Sequence of chain 1.A:
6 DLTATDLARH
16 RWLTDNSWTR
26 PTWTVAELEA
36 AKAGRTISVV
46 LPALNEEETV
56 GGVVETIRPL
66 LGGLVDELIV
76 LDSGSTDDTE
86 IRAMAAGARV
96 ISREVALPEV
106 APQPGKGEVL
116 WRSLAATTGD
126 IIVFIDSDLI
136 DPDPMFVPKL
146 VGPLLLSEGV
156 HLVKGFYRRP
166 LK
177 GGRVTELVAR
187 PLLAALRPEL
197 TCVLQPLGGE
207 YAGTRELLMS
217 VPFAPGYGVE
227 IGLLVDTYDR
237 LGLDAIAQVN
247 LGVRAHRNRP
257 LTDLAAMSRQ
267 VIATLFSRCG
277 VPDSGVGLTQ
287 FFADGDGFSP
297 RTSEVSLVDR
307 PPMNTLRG

Sequence of chain 1.B:
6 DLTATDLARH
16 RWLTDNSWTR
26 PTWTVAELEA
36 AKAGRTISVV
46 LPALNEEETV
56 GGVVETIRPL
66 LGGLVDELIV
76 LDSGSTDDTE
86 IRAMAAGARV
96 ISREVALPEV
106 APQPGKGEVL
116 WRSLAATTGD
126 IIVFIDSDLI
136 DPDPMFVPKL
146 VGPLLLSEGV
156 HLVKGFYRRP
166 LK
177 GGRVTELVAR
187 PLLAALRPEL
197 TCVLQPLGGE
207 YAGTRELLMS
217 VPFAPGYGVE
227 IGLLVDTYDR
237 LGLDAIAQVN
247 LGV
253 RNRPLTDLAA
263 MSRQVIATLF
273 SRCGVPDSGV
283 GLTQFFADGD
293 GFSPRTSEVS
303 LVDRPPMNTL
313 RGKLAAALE

Binding-site contacts:
Ligand atom C2 contacts residue HBA1 of chain 1.F at 3.8 Å.
Ligand atom C4 contacts residue LEU18 of chain 1.A at 3.7 Å (hydrophobic).
Ligand atom O1' contacts residue HBA1 of chain 1.F at 3.0 Å.
Ligand atom C1' contacts residue HBA1 of chain 1.F at 4.0 Å.
Ligand atom O4 contacts residue HIS15 of chain 1.A at 2.7 Å (h-bond).
Ligand atom C3 contacts residue THR19 of chain 1.A at 4.1 Å.
Ligand atom C1 contacts residue LEU18 of chain 1.A at 4.4 Å (hydrophobic).
Ligand atom C2 contacts residue LEU18 of chain 1.A at 3.9 Å (hydrophobic).
Ligand atom C6 contacts residue PHE294 of chain 1.B at 3.9 Å (hydrophobic).
Ligand atom C4 contacts residue PHE294 of chain 1.B at 3.6 Å (hydrophobic).
Ligand atom C6 contacts residue LEU18 of chain 1.A at 4.2 Å (hydrophobic).
Ligand atom O4 contacts residue PHE294 of chain 1.B at 3.7 Å.
Ligand atom C1 contacts residue PHE294 of chain 1.B at 4.1 Å (hydrophobic).
Ligand atom C2 contacts residue THR19 of chain 1.A at 4.2 Å.
Ligand atom O1' contacts residue THR24 of chain 1.A at 4.4 Å.
Ligand atom C3 contacts residue HIS15 of chain 1.A at 3.4 Å.
Ligand atom O4 contacts residue PHE287 of chain 1.B at 3.7 Å.
Ligand atom C5 contacts residue PHE294 of chain 1.B at 3.7 Å (hydrophobic).
Ligand atom C3 contacts residue LEU18 of chain 1.A at 3.9 Å (hydrophobic).
Ligand atom O4 contacts residue LEU18 of chain 1.A at 4.0 Å.
Ligand atom C3 contacts residue PHE294 of chain 1.B at 3.9 Å (hydrophobic).
Ligand atom C5 contacts residue LEU18 of chain 1.A at 3.8 Å (hydrophobic).
Ligand atom C2 contacts residue PHE294 of chain 1.B at 4.1 Å (hydrophobic).
Ligand atom C1 contacts residue HBA1 of chain 1.F at 4.3 Å.
Ligand atom C5 contacts residue PHE287 of chain 1.B at 4.3 Å (hydrophobic).
Ligand atom C4 contacts residue HIS15 of chain 1.A at 3.5 Å.

This small molecule binds to this protein.
Small molecule (SMILES): O=Cc1ccc(O)cc1